Sequence of chain 1.U:
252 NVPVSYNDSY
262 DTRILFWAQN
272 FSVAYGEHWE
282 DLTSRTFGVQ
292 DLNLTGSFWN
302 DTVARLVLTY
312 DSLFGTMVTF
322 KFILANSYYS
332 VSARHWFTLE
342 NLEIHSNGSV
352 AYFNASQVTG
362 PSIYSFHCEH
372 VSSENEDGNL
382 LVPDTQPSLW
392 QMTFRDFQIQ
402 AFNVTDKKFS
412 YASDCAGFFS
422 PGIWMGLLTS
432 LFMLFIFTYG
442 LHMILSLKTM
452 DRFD

Binding-site contacts:
Ligand atom C8 contacts residue ASN294 of chain 1.U at 4.1 Å.
Ligand atom C1 contacts residue ASN294 of chain 1.U at 1.7 Å.
Ligand atom C7 contacts residue ASN294 of chain 1.U at 3.1 Å.
Ligand atom C5 contacts residue THR296 of chain 1.U at 3.8 Å.
Ligand atom C4 contacts residue ASN294 of chain 1.U at 4.3 Å.
Ligand atom O7 contacts residue ASN294 of chain 1.U at 3.4 Å (h-bond).
Ligand atom O5 contacts residue MET318 of chain 1.U at 4.3 Å.
Ligand atom C4 contacts residue MET318 of chain 1.U at 4.3 Å (hydrophobic).
Ligand atom O7 contacts residue ASP312 of chain 1.U at 3.8 Å.
Ligand atom C5 contacts residue ASN294 of chain 1.U at 4.0 Å.
Ligand atom N2 contacts residue ASN294 of chain 1.U at 2.5 Å (h-bond).
Ligand atom O5 contacts residue THR310 of chain 1.U at 4.1 Å.
Ligand atom C6 contacts residue THR296 of chain 1.U at 4.3 Å.
Ligand atom C1 contacts residue THR296 of chain 1.U at 3.1 Å.
Ligand atom O5 contacts residue THR296 of chain 1.U at 3.0 Å.
Ligand atom C6 contacts residue MET318 of chain 1.U at 4.1 Å (hydrophobic).
Ligand atom C2 contacts residue ASN294 of chain 1.U at 2.3 Å.
Ligand atom C3 contacts residue ASN294 of chain 1.U at 3.7 Å.
Ligand atom O5 contacts residue ASN294 of chain 1.U at 2.8 Å (h-bond).
Ligand atom O6 contacts residue MET318 of chain 1.U at 4.5 Å.

This small molecule binds to this protein.
Small molecule (SMILES): CC(=O)N[C@@H]1[C@@H](O)[C@H](O)[C@@H](CO)O[C@H]1O